Sequence of chain 1.M:
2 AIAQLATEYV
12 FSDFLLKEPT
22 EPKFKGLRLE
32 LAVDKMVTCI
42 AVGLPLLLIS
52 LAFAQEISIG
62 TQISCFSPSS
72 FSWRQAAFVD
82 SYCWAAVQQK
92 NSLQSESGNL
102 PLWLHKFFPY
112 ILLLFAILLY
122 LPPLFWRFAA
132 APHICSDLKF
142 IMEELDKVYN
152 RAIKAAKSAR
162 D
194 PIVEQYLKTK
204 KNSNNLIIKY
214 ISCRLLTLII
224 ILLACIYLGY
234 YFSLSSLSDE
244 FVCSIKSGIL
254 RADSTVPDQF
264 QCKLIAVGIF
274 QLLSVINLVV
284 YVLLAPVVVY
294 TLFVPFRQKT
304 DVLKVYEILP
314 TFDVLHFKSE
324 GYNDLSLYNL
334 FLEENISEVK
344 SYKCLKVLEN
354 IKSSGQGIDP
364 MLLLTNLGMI

Binding-site contacts:
Ligand atom C17 contacts residue TYR233 of chain 1.M at 4.3 Å (hydrophobic).
Ligand atom C9 contacts residue LEU101 of chain 1.M at 4.5 Å (hydrophobic).
Ligand atom C27 contacts residue PHE116 of chain 1.M at 3.9 Å (hydrophobic).
Ligand atom C24 contacts residue PTY1 of chain 1.IC at 4.4 Å.
Ligand atom C1 contacts residue PTY1 of chain 1.IC at 3.9 Å.
Ligand atom C26 contacts residue PTY1 of chain 1.IC at 4.3 Å.
Ligand atom C21 contacts residue TYR230 of chain 1.M at 3.4 Å (hydrophobic).
Ligand atom C27 contacts residue LEU226 of chain 1.M at 4.3 Å (hydrophobic).
Ligand atom O1 contacts residue PTY1 of chain 1.IC at 4.0 Å.
Ligand atom C27 contacts residue PTY1 of chain 1.IC at 3.2 Å.
Ligand atom C22 contacts residue ILE229 of chain 1.M at 4.0 Å (hydrophobic).
Ligand atom C15 contacts residue TYR233 of chain 1.M at 4.2 Å (hydrophobic).
Ligand atom C11 contacts residue PTY1 of chain 1.IC at 3.4 Å.
Ligand atom C12 contacts residue LEU101 of chain 1.M at 4.5 Å (hydrophobic).
Ligand atom C2 contacts residue PTY1 of chain 1.IC at 4.3 Å.
Ligand atom C1 contacts residue LEU101 of chain 1.M at 4.0 Å (hydrophobic).
Ligand atom C7 contacts residue CLR1 of chain 1.MC at 3.8 Å.
Ligand atom C15 contacts residue CLR1 of chain 1.MC at 4.2 Å.
Ligand atom C12 contacts residue PTY1 of chain 1.IC at 3.2 Å.
Ligand atom C20 contacts residue PTY1 of chain 1.IC at 3.9 Å.
Ligand atom C16 contacts residue TYR233 of chain 1.M at 4.1 Å (hydrophobic).
Ligand atom C23 contacts residue ILE229 of chain 1.M at 4.5 Å (hydrophobic).
Ligand atom C21 contacts residue PTY1 of chain 1.IC at 3.5 Å.
Ligand atom C11 contacts residue LEU101 of chain 1.M at 4.3 Å (hydrophobic).
Ligand atom C24 contacts residue LEU226 of chain 1.M at 4.2 Å (hydrophobic).
Ligand atom C24 contacts residue TYR230 of chain 1.M at 4.1 Å (hydrophobic).
Ligand atom C7 contacts residue TYR233 of chain 1.M at 4.5 Å (hydrophobic).
Ligand atom C6 contacts residue CLR1 of chain 1.MC at 4.3 Å.
Ligand atom C25 contacts residue PTY1 of chain 1.IC at 4.2 Å.
Ligand atom C25 contacts residue LEU226 of chain 1.M at 4.1 Å (hydrophobic).

A small-molecule ligand and the protein it binds are described below.
Small molecule (SMILES): CC(C)CCC[C@@H](C)[C@H]1CC[C@H]2[C@@H]3CC=C4C[C@@H](O)CC[C@]4(C)[C@H]3CC[C@]12C